Binding-site contacts:
Ligand atom CAR contacts residue ASP83 of chain 1.B at 3.7 Å.
Ligand atom CAJ contacts residue LYS73 of chain 1.B at 3.3 Å.
Ligand atom CB contacts residue GLN93 of chain 1.B at 3.3 Å.
Ligand atom CAG contacts residue VAL72 of chain 1.B at 3.7 Å (hydrophobic).
Ligand atom CBF contacts residue TRP97 of chain 1.B at 3.8 Å (hydrophobic).
Ligand atom CAG contacts residue LEU66 of chain 1.B at 3.6 Å (hydrophobic).
Ligand atom OAF contacts residue THR82 of chain 1.B at 2.9 Å (h-bond).
Ligand atom CBI contacts residue GLY80 of chain 1.B at 3.5 Å.
Ligand atom CAM contacts residue LEU81 of chain 1.B at 3.4 Å (hydrophobic).
Ligand atom NAW contacts residue GLY80 of chain 1.B at 3.7 Å.
Ligand atom N contacts residue ASP83 of chain 1.B at 3.5 Å (salt-bridge).
Ligand atom C contacts residue THR82 of chain 1.B at 3.6 Å.
Ligand atom CA contacts residue GLU88 of chain 1.B at 3.6 Å.
Ligand atom CAI contacts residue LEU81 of chain 1.B at 3.3 Å (hydrophobic).
Ligand atom NAX contacts residue THR82 of chain 1.B at 2.8 Å (h-bond).
Ligand atom CAZ contacts residue THR82 of chain 1.B at 3.9 Å.
Ligand atom CAI contacts residue GLY80 of chain 1.B at 3.7 Å.
Ligand atom OAE contacts residue THR82 of chain 1.B at 3.4 Å (h-bond).
Ligand atom CB contacts residue GLU88 of chain 1.B at 3.4 Å.
Ligand atom CA contacts residue THR82 of chain 1.B at 3.4 Å.
Ligand atom CAA contacts residue THR82 of chain 1.B at 3.5 Å.
Ligand atom NAB contacts residue ASP83 of chain 1.B at 3.7 Å.
Ligand atom CAV contacts residue TYR98 of chain 1.B at 3.8 Å (hydrophobic).
Ligand atom O contacts residue TRP97 of chain 1.B at 3.3 Å.
Ligand atom CAA contacts residue GLU88 of chain 1.B at 3.9 Å.
Ligand atom CAN contacts residue LYS73 of chain 1.B at 3.4 Å.
Ligand atom OAF contacts residue LEU81 of chain 1.B at 3.5 Å.
Ligand atom CAG contacts residue LYS71 of chain 1.B at 3.6 Å.
Ligand atom CAM contacts residue THR82 of chain 1.B at 3.5 Å.
Ligand atom CAA contacts residue LEU81 of chain 1.B at 3.7 Å (hydrophobic).
Ligand atom N contacts residue GLU88 of chain 1.B at 2.9 Å (salt-bridge).
Ligand atom CAJ contacts residue LEU66 of chain 1.B at 3.7 Å (hydrophobic).
Ligand atom CAI contacts residue VAL72 of chain 1.B at 3.4 Å (hydrophobic).
Ligand atom CA contacts residue ASP83 of chain 1.B at 3.3 Å.
Ligand atom CAM contacts residue GLY80 of chain 1.B at 3.4 Å.
Ligand atom CAJ contacts residue LYS71 of chain 1.B at 4.0 Å.
Ligand atom CAI contacts residue THR82 of chain 1.B at 4.0 Å.
Ligand atom CBH contacts residue THR82 of chain 1.B at 3.9 Å.
Ligand atom CAI contacts residue LYS71 of chain 1.B at 3.6 Å.
Ligand atom CAA contacts residue TRP84 of chain 1.B at 3.7 Å (hydrophobic).

Sequence of chain 1.B:
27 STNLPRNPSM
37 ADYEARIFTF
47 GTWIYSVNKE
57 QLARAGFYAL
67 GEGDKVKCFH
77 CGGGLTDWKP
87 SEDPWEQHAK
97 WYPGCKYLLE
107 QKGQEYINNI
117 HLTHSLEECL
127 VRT

A protein and the small-molecule ligand that binds it are described below.
Small molecule (SMILES): CC[C@H](N)C(=O)N[C@@H]1C(=O)N2[C@@H](CC[C@@H]1CN)CC[C@H]2C(=O)NC(c1ccccc1)c1ccccc1